Binding-site contacts:
Ligand atom O2P contacts residue SER203 of chain 1.C at 2.4 Å (h-bond).
Ligand atom O3' contacts residue MET259 of chain 1.C at 3.5 Å (h-bond).
Ligand atom O5' contacts residue GLY202 of chain 1.C at 3.5 Å.
Ligand atom N7 contacts residue GLY287 of chain 1.C at 3.5 Å.
Ligand atom C2 contacts residue 8LA1 of chain 1.R at 3.3 Å.
Ligand atom O2' contacts residue ASN177 of chain 1.C at 3.5 Å (h-bond).
Ligand atom O2P contacts residue SER262 of chain 1.C at 3.2 Å (h-bond).
Ligand atom N1 contacts residue GLU313 of chain 1.C at 2.7 Å (salt-bridge).
Ligand atom C4 contacts residue 8LA1 of chain 1.R at 3.3 Å.
Ligand atom N3 contacts residue CYS205 of chain 1.C at 3.6 Å.
Ligand atom C5 contacts residue 8LA1 of chain 1.R at 3.5 Å.
Ligand atom N7 contacts residue ILE204 of chain 1.C at 3.5 Å.
Ligand atom C6 contacts residue 8LA1 of chain 1.R at 3.6 Å.
Ligand atom O6 contacts residue MET288 of chain 1.C at 3.0 Å (h-bond).
Ligand atom N3 contacts residue 8LA1 of chain 1.R at 3.2 Å.
Ligand atom O1P contacts residue SER203 of chain 1.C at 3.2 Å (h-bond).
Ligand atom O3P contacts residue SER262 of chain 1.C at 3.4 Å (h-bond).
Ligand atom O1P contacts residue GLY239 of chain 1.C at 3.7 Å.
Ligand atom C3' contacts residue ASP238 of chain 1.C at 3.4 Å.
Ligand atom C5 contacts residue ILE204 of chain 1.C at 3.5 Å (hydrophobic).
Ligand atom C2 contacts residue CYS205 of chain 1.C at 3.3 Å (hydrophobic).
Ligand atom O1P contacts residue GLY202 of chain 1.C at 3.6 Å.
Ligand atom N7 contacts residue MET288 of chain 1.C at 2.9 Å (h-bond).
Ligand atom O6 contacts residue GLY287 of chain 1.C at 3.1 Å.
Ligand atom C2 contacts residue GLU313 of chain 1.C at 3.3 Å.
Ligand atom O6 contacts residue GLY289 of chain 1.C at 2.4 Å (h-bond).
Ligand atom C8 contacts residue MET75 of chain 1.C at 3.5 Å (hydrophobic).
Ligand atom C8 contacts residue ILE204 of chain 1.C at 3.6 Å (hydrophobic).
Ligand atom O3P contacts residue GLY261 of chain 1.C at 2.7 Å (h-bond).
Ligand atom N1 contacts residue 8LA1 of chain 1.R at 3.5 Å.
Ligand atom C6 contacts residue GLY289 of chain 1.C at 3.3 Å.
Ligand atom O6 contacts residue GLY314 of chain 1.C at 3.7 Å.
Ligand atom O2' contacts residue ASP238 of chain 1.C at 2.6 Å (salt-bridge).
Ligand atom C5 contacts residue MET288 of chain 1.C at 3.6 Å (hydrophobic).
Ligand atom O1P contacts residue GLY240 of chain 1.C at 2.8 Å (h-bond).
Ligand atom C4' contacts residue ASP238 of chain 1.C at 3.6 Å.
Ligand atom O2P contacts residue TYR285 of chain 1.C at 3.0 Å (h-bond).
Ligand atom O3' contacts residue ASP238 of chain 1.C at 2.4 Å (salt-bridge).
Ligand atom C2' contacts residue ASP238 of chain 1.C at 3.7 Å.
Ligand atom O3' contacts residue ALA73 of chain 1.C at 3.5 Å.

A small-molecule ligand and the protein it binds are described below.
Small molecule (SMILES): O=c1[nH]cnc2c1ncn2[C@@H]1O[C@H](COP(=O)(O)O)[C@@H](O)[C@H]1O

Sequence of chain 1.C:
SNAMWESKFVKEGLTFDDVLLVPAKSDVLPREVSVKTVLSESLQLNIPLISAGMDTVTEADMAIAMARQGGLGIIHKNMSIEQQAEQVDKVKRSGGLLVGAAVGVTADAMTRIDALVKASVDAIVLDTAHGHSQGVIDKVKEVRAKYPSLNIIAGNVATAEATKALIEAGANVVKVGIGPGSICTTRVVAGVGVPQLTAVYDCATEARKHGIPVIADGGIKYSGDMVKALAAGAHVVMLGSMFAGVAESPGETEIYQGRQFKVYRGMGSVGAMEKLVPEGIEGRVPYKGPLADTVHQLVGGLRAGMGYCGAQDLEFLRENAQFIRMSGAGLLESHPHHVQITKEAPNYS